Sequence of chain 1.A:
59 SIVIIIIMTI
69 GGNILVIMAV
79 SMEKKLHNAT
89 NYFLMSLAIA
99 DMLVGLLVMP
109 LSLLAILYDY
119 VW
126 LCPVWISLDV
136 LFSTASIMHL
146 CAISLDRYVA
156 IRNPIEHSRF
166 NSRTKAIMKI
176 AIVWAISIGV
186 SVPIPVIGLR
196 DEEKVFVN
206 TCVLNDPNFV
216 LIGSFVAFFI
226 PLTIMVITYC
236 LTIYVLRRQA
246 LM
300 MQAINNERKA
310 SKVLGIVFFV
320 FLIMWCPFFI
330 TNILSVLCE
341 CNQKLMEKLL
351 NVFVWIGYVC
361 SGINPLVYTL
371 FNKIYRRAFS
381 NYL

Binding-site contacts:
Ligand atom C27 contacts residue LYS170 of chain 1.A at 4.0 Å.
Ligand atom C23 contacts residue LYS174 of chain 1.A at 3.9 Å.
Ligand atom C9 contacts residue VAL154 of chain 1.A at 3.7 Å (hydrophobic).
Ligand atom C22 contacts residue ALA147 of chain 1.A at 3.9 Å (hydrophobic).
Ligand atom C11 contacts residue PHE165 of chain 1.A at 4.0 Å (hydrophobic).
Ligand atom C23 contacts residue ALA147 of chain 1.A at 4.2 Å (hydrophobic).
Ligand atom C20 contacts residue ASP151 of chain 1.A at 4.2 Å.
Ligand atom C26 contacts residue LYS170 of chain 1.A at 3.0 Å.
Ligand atom C10 contacts residue PHE165 of chain 1.A at 3.7 Å (hydrophobic).
Ligand atom C20 contacts residue ALA147 of chain 1.A at 3.9 Å (hydrophobic).
Ligand atom C11 contacts residue ASP151 of chain 1.A at 3.4 Å.
Ligand atom C10 contacts residue VAL154 of chain 1.A at 4.0 Å (hydrophobic).
Ligand atom C11 contacts residue VAL154 of chain 1.A at 3.8 Å (hydrophobic).
Ligand atom C24 contacts residue ALA147 of chain 1.A at 3.7 Å (hydrophobic).
Ligand atom C24 contacts residue LYS174 of chain 1.A at 2.8 Å.
Ligand atom C2 contacts residue GLU161 of chain 1.A at 3.8 Å.
Ligand atom C12 contacts residue ASP151 of chain 1.A at 2.9 Å.
Ligand atom C1 contacts residue PHE165 of chain 1.A at 3.9 Å (hydrophobic).
Ligand atom C21 contacts residue ASP151 of chain 1.A at 2.9 Å.
Ligand atom C1 contacts residue VAL154 of chain 1.A at 3.1 Å (hydrophobic).
Ligand atom C2 contacts residue PHE165 of chain 1.A at 3.8 Å (hydrophobic).
Ligand atom C25 contacts residue LYS174 of chain 1.A at 2.0 Å.
Ligand atom C2 contacts residue VAL154 of chain 1.A at 4.1 Å (hydrophobic).
Ligand atom O1 contacts residue GLU161 of chain 1.A at 3.3 Å.
Ligand atom C27 contacts residue LYS174 of chain 1.A at 3.3 Å.
Ligand atom C21 contacts residue ALA147 of chain 1.A at 2.8 Å (hydrophobic).
Ligand atom C1 contacts residue HIS162 of chain 1.A at 4.1 Å.
Ligand atom C3 contacts residue GLU161 of chain 1.A at 4.3 Å.
Ligand atom C19 contacts residue PHE165 of chain 1.A at 2.3 Å (hydrophobic).
Ligand atom C26 contacts residue MET173 of chain 1.A at 3.7 Å (hydrophobic).
Ligand atom C21 contacts residue LEU150 of chain 1.A at 2.7 Å (hydrophobic).
Ligand atom C9 contacts residue PHE165 of chain 1.A at 4.3 Å (hydrophobic).
Ligand atom C26 contacts residue LYS174 of chain 1.A at 1.7 Å.
Ligand atom C18 contacts residue ASP151 of chain 1.A at 4.3 Å.
Ligand atom C25 contacts residue LYS170 of chain 1.A at 3.8 Å.
Ligand atom C13 contacts residue ASP151 of chain 1.A at 4.1 Å.
Ligand atom C27 contacts residue ASP151 of chain 1.A at 4.1 Å.
Ligand atom C12 contacts residue VAL154 of chain 1.A at 4.2 Å (hydrophobic).
Ligand atom C20 contacts residue LEU150 of chain 1.A at 4.1 Å (hydrophobic).
Ligand atom C2 contacts residue HIS162 of chain 1.A at 3.8 Å.

A protein and the small-molecule ligand that binds it are described below.
Small molecule (SMILES): CC(C)CCC[C@@H](C)[C@H]1CC[C@H]2[C@@H]3CC=C4C[C@@H](O)CC[C@]4(C)[C@H]3CC[C@]12C